A protein and the small-molecule ligand that binds it are described below.
Small molecule (SMILES): CC(=O)N[C@@H]1[C@@H](O)[C@H](O)[C@@H](CO)O[C@H]1O

Sequence of chain 1.E:
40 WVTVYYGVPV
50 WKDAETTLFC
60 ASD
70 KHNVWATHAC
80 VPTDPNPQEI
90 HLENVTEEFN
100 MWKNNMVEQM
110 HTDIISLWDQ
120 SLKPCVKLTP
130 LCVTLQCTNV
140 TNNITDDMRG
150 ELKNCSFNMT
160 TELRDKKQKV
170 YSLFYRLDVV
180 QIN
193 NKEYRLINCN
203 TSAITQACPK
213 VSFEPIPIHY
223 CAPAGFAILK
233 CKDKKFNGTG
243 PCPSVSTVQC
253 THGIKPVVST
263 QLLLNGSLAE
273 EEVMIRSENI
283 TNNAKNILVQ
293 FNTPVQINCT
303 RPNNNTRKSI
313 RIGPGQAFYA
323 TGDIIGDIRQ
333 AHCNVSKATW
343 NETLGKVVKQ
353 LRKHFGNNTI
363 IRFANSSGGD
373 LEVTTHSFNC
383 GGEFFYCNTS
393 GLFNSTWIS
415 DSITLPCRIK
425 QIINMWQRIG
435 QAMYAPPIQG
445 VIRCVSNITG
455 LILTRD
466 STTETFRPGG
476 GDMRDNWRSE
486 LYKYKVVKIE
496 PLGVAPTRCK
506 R

Binding-site contacts:
Ligand atom C3 contacts residue ASN306 of chain 1.E at 3.9 Å.
Ligand atom N2 contacts residue ASN306 of chain 1.E at 3.0 Å (h-bond).
Ligand atom C7 contacts residue ASN306 of chain 1.E at 3.5 Å.
Ligand atom C4 contacts residue ASN306 of chain 1.E at 4.4 Å.
Ligand atom C1 contacts residue ILE327 of chain 1.E at 3.9 Å (hydrophobic).
Ligand atom O5 contacts residue ILE327 of chain 1.E at 3.4 Å.
Ligand atom C8 contacts residue ASN306 of chain 1.E at 4.1 Å.
Ligand atom O7 contacts residue ASN306 of chain 1.E at 3.5 Å (h-bond).
Ligand atom C1 contacts residue ASN306 of chain 1.E at 1.5 Å.
Ligand atom C7 contacts residue VAL445 of chain 1.E at 4.3 Å (hydrophobic).
Ligand atom C6 contacts residue ILE327 of chain 1.E at 4.2 Å (hydrophobic).
Ligand atom C2 contacts residue ASN306 of chain 1.E at 2.6 Å.
Ligand atom C8 contacts residue GLY444 of chain 1.E at 4.3 Å.
Ligand atom C5 contacts residue ASN306 of chain 1.E at 3.8 Å.
Ligand atom C8 contacts residue VAL445 of chain 1.E at 3.5 Å (hydrophobic).
Ligand atom C5 contacts residue ILE327 of chain 1.E at 4.0 Å (hydrophobic).
Ligand atom O5 contacts residue ASN306 of chain 1.E at 2.5 Å (h-bond).